The protein below binds the small molecule below.
Small molecule (SMILES): CC(=O)N[C@H]1[C@H](O[C@H]2[C@H](O)[C@@H](NC(C)=O)CO[C@@H]2CO)O[C@H](CO)[C@@H](O)[C@@H]1O

Binding-site contacts:
Ligand atom C2 contacts residue ASN303 of chain 1.E at 2.4 Å.
Ligand atom O7 contacts residue GLU291 of chain 1.E at 3.9 Å.
Ligand atom C8 contacts residue ASN303 of chain 1.E at 3.2 Å.
Ligand atom C7 contacts residue GLU291 of chain 1.E at 4.3 Å.
Ligand atom N2 contacts residue GLU291 of chain 1.E at 3.9 Å.
Ligand atom C3 contacts residue GLU291 of chain 1.E at 3.8 Å.
Ligand atom O7 contacts residue ASN303 of chain 1.E at 4.2 Å.
Ligand atom C3 contacts residue ASN303 of chain 1.E at 3.8 Å.
Ligand atom C4 contacts residue ASN303 of chain 1.E at 4.2 Å.
Ligand atom C7 contacts residue ASN303 of chain 1.E at 3.3 Å.
Ligand atom C1 contacts residue ASN303 of chain 1.E at 1.5 Å.
Ligand atom C2 contacts residue GLU291 of chain 1.E at 4.0 Å.
Ligand atom C5 contacts residue GLU291 of chain 1.E at 4.3 Å.
Ligand atom C1 contacts residue GLU291 of chain 1.E at 3.8 Å.
Ligand atom C8 contacts residue GLU291 of chain 1.E at 3.5 Å.
Ligand atom C5 contacts residue ASN303 of chain 1.E at 3.7 Å.
Ligand atom O5 contacts residue ASN303 of chain 1.E at 2.4 Å (h-bond).
Ligand atom N2 contacts residue ASN303 of chain 1.E at 2.9 Å (h-bond).

Sequence of chain 1.E:
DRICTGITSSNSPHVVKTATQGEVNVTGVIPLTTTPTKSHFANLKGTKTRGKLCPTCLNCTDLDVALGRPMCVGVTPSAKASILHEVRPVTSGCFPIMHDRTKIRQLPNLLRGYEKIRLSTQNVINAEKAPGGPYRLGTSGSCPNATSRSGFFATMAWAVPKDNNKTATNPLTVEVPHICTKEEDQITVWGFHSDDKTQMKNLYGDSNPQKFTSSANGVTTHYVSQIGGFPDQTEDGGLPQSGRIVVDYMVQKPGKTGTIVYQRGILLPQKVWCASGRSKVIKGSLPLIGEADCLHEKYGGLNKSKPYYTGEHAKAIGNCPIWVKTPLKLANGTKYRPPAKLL